Binding-site contacts:
Ligand atom O5 contacts residue ASN212 of chain 21.H at 2.4 Å (h-bond).
Ligand atom C7 contacts residue ASN212 of chain 21.H at 4.0 Å.
Ligand atom C5 contacts residue ASN212 of chain 21.H at 3.7 Å.
Ligand atom C3 contacts residue ASN212 of chain 21.H at 3.8 Å.
Ligand atom C2 contacts residue ASN212 of chain 21.H at 2.5 Å.
Ligand atom C1 contacts residue ILE211 of chain 21.H at 4.3 Å (hydrophobic).
Ligand atom N2 contacts residue ILE211 of chain 21.H at 4.5 Å.
Ligand atom C1 contacts residue ASN212 of chain 21.H at 1.4 Å.
Ligand atom C4 contacts residue ASN212 of chain 21.H at 4.2 Å.
Ligand atom N2 contacts residue ASN212 of chain 21.H at 2.9 Å (h-bond).
Ligand atom O6 contacts residue ASN212 of chain 21.H at 4.3 Å.

Sequence of chain 21.H:
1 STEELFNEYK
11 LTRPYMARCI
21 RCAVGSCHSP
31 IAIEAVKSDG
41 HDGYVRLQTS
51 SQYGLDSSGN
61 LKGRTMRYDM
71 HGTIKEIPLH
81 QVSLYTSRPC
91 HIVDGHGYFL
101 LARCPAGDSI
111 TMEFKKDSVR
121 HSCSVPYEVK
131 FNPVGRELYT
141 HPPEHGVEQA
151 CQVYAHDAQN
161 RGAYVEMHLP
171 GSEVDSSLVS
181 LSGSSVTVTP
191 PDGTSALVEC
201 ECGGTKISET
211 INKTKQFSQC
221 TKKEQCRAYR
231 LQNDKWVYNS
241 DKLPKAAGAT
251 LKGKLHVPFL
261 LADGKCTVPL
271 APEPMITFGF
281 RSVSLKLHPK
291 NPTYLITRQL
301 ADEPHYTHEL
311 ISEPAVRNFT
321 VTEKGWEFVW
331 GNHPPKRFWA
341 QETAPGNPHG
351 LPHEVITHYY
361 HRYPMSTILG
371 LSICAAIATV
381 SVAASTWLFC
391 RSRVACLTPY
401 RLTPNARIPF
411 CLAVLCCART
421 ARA

This small molecule binds to this protein.
Small molecule (SMILES): CC(=O)N[C@@H]1[C@@H](O)[C@H](O)[C@@H](CO)O[C@H]1O